A protein and the small-molecule ligand that binds it are described below.
Small molecule (SMILES): CC(=O)N[C@@H]1[C@@H](O)[C@H](O)[C@@H](CO)O[C@H]1O

Binding-site contacts:
Ligand atom O6 contacts residue SER358 of chain 1.A at 4.0 Å.
Ligand atom C6 contacts residue GLN332 of chain 1.A at 4.3 Å.
Ligand atom O5 contacts residue GLN332 of chain 1.A at 3.2 Å (h-bond).
Ligand atom C4 contacts residue ASN355 of chain 1.A at 4.2 Å.
Ligand atom O7 contacts residue ASN355 of chain 1.A at 3.1 Å (h-bond).
Ligand atom C1 contacts residue SER358 of chain 1.A at 4.1 Å.
Ligand atom C1 contacts residue ASN355 of chain 1.A at 1.4 Å.
Ligand atom C5 contacts residue SER358 of chain 1.A at 4.3 Å.
Ligand atom N2 contacts residue ASN355 of chain 1.A at 2.8 Å (h-bond).
Ligand atom C6 contacts residue SER358 of chain 1.A at 4.1 Å.
Ligand atom C2 contacts residue GLN332 of chain 1.A at 4.5 Å.
Ligand atom O7 contacts residue GLN332 of chain 1.A at 4.2 Å.
Ligand atom O6 contacts residue GLN332 of chain 1.A at 3.4 Å (h-bond).
Ligand atom C2 contacts residue ASN355 of chain 1.A at 2.4 Å.
Ligand atom C3 contacts residue ASN355 of chain 1.A at 3.8 Å.
Ligand atom C1 contacts residue GLN332 of chain 1.A at 3.9 Å.
Ligand atom C7 contacts residue ASN355 of chain 1.A at 3.3 Å.
Ligand atom O5 contacts residue ASN355 of chain 1.A at 2.4 Å (h-bond).
Ligand atom O5 contacts residue SER358 of chain 1.A at 3.6 Å.
Ligand atom C5 contacts residue ASN355 of chain 1.A at 3.7 Å.
Ligand atom C5 contacts residue GLN332 of chain 1.A at 4.3 Å.

Sequence of chain 1.A:
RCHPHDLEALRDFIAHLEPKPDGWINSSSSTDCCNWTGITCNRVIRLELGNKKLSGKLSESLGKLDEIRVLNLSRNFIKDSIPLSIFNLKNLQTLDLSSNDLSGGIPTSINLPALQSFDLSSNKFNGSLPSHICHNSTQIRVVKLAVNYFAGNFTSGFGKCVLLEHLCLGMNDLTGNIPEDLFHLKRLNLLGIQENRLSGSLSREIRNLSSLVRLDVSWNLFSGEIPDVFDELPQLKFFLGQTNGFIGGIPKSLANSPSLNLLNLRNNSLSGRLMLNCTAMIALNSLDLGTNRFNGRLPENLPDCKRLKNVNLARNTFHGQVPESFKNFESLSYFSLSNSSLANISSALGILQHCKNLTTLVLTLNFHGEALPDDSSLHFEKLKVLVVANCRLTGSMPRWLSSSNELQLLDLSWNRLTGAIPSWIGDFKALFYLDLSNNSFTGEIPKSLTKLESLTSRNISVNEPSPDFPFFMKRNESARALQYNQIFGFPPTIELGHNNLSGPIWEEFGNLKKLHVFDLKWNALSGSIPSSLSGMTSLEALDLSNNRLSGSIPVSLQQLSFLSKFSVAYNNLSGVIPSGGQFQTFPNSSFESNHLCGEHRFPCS